Sequence of chain 1.H:
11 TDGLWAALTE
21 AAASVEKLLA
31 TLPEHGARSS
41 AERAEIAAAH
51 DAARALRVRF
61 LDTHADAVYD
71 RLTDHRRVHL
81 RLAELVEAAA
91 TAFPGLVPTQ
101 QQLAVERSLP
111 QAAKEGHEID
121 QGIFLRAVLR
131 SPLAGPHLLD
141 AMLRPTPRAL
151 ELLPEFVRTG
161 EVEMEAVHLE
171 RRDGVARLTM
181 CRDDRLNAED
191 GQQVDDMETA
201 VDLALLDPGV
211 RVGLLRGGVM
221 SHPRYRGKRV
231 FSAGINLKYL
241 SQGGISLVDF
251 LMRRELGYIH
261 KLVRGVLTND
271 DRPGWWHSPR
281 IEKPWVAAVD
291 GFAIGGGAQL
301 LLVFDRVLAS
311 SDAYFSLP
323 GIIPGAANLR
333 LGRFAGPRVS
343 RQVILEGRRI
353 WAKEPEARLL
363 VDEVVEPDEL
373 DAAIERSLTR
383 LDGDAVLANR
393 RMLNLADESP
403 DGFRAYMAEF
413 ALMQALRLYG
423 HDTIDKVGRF

The small molecule below binds the protein below.
Small molecule (SMILES): CC(C)(CO[P](=O)(O)O[P](=O)(O)OC[C@H]1O[C@@H](n2cnc3c(N)ncnc32)[C@H](O)[C@@H]1OP(=O)(O)O)[C@@H](O)C(=O)NCCC(=O)NCCNC(=O)Cc1cc(O)cc(O)c1

Binding-site contacts:
Ligand atom O8A contacts residue HIS222 of chain 1.H at 3.0 Å (h-bond).
Ligand atom N4P contacts residue ILE294 of chain 1.H at 3.4 Å.
Ligand atom OAL contacts residue ARG254 of chain 1.H at 3.3 Å.
Ligand atom O9A contacts residue LYS238 of chain 1.H at 2.6 Å (salt-bridge).
Ligand atom OAK contacts residue GLN416 of chain 1.H at 2.9 Å (h-bond).
Ligand atom O5P contacts residue PRO318 of chain 1.H at 3.5 Å.
Ligand atom N4P contacts residue ALA233 of chain 1.H at 3.0 Å (h-bond).
Ligand atom O2' contacts residue PHE432 of chain 1.H at 3.2 Å.
Ligand atom O2A contacts residue ARG224 of chain 1.H at 3.6 Å (salt-bridge).
Ligand atom OAK contacts residue ILE325 of chain 1.H at 3.1 Å (h-bond).
Ligand atom C6A contacts residue ILE235 of chain 1.H at 3.5 Å (hydrophobic).
Ligand atom O5A contacts residue TYR225 of chain 1.H at 2.4 Å (h-bond).
Ligand atom CAG contacts residue ILE324 of chain 1.H at 3.5 Å (hydrophobic).
Ligand atom C7P contacts residue LEU237 of chain 1.H at 3.5 Å (hydrophobic).
Ligand atom N8P contacts residue PHE432 of chain 1.H at 3.4 Å.
Ligand atom O3' contacts residue HIS222 of chain 1.H at 3.6 Å (h-bond).
Ligand atom CAG contacts residue ILE325 of chain 1.H at 3.0 Å (hydrophobic).
Ligand atom CAJ contacts residue GLU189 of chain 1.H at 3.4 Å.
Ligand atom C13 contacts residue PHE292 of chain 1.H at 3.6 Å (hydrophobic).
Ligand atom OAK contacts residue GLY327 of chain 1.H at 3.1 Å (h-bond).
Ligand atom N1A contacts residue ASN236 of chain 1.H at 3.2 Å.
Ligand atom N7A contacts residue ALA233 of chain 1.H at 3.4 Å.
Ligand atom N3A contacts residue PHE432 of chain 1.H at 3.5 Å.
Ligand atom CAE contacts residue GLY296 of chain 1.H at 3.2 Å.
Ligand atom OAD contacts residue ILE235 of chain 1.H at 2.6 Å (h-bond).
Ligand atom O4A contacts residue ARG224 of chain 1.H at 3.2 Å (salt-bridge).
Ligand atom N6A contacts residue ILE235 of chain 1.H at 2.5 Å (h-bond).
Ligand atom C2A contacts residue ASN236 of chain 1.H at 3.3 Å.
Ligand atom CAG contacts residue GLN299 of chain 1.H at 3.5 Å.
Ligand atom CAH contacts residue GLY327 of chain 1.H at 3.5 Å.
Ligand atom CAF contacts residue GLN299 of chain 1.H at 3.4 Å.
Ligand atom N6A contacts residue ALA233 of chain 1.H at 3.3 Å (h-bond).
Ligand atom C5' contacts residue HIS222 of chain 1.H at 3.3 Å.
Ligand atom OAL contacts residue GLY296 of chain 1.H at 3.5 Å.
Ligand atom C4' contacts residue HIS222 of chain 1.H at 3.6 Å.
Ligand atom CAH contacts residue ILE325 of chain 1.H at 3.5 Å (hydrophobic).
Ligand atom OAL contacts residue GLU189 of chain 1.H at 2.3 Å (salt-bridge).
Ligand atom O4' contacts residue LEU186 of chain 1.H at 3.6 Å.
Ligand atom C4A contacts residue PHE432 of chain 1.H at 3.5 Å (hydrophobic).
Ligand atom N1A contacts residue LEU237 of chain 1.H at 2.9 Å (h-bond).